Sequence of chain 1.C:
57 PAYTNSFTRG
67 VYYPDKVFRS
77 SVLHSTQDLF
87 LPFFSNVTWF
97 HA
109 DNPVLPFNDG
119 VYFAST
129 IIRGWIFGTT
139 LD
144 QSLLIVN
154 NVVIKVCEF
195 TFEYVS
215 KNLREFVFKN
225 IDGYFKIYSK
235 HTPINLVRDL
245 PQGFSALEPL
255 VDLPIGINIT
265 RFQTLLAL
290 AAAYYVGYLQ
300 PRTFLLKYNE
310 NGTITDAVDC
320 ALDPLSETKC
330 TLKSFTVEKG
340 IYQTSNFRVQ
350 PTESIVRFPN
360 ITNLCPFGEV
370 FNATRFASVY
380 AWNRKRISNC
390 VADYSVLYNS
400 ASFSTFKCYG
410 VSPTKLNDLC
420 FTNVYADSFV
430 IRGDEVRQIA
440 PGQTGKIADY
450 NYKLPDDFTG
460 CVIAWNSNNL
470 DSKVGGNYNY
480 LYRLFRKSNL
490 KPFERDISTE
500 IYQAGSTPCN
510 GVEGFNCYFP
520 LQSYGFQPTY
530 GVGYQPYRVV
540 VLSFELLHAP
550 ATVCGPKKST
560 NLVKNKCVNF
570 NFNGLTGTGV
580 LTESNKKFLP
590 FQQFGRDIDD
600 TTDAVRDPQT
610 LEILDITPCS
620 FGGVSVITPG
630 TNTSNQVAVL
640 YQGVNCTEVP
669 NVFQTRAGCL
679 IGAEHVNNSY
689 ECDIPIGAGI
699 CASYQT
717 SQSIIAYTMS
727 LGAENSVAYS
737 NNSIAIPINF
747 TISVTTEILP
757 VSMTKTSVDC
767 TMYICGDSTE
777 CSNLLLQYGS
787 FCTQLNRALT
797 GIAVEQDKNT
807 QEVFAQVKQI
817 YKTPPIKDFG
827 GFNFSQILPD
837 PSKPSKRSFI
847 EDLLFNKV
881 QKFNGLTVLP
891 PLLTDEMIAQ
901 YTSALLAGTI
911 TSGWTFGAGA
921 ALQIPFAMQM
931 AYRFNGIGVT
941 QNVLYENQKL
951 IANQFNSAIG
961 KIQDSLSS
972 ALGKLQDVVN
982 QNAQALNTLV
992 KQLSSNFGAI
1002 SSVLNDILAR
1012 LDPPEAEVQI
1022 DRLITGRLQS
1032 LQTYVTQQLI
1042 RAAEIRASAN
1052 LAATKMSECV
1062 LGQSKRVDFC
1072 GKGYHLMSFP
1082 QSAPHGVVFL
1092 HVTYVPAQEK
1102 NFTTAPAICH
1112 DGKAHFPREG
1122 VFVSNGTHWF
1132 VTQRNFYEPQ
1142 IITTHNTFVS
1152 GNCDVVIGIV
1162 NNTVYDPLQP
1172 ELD

This small molecule binds to this protein.
Small molecule (SMILES): CC(=O)N[C@@H]1[C@@H](O)[C@H](O)[C@@H](CO)O[C@H]1O

Binding-site contacts:
Ligand atom C3 contacts residue ASN262 of chain 1.C at 3.8 Å.
Ligand atom N2 contacts residue ASN262 of chain 1.C at 2.9 Å (h-bond).
Ligand atom C1 contacts residue ASN262 of chain 1.C at 1.4 Å.
Ligand atom C7 contacts residue ASN262 of chain 1.C at 3.3 Å.
Ligand atom O7 contacts residue ILE261 of chain 1.C at 4.2 Å.
Ligand atom O5 contacts residue ASN262 of chain 1.C at 2.4 Å (h-bond).
Ligand atom C2 contacts residue ASN262 of chain 1.C at 2.5 Å.
Ligand atom C5 contacts residue ASN262 of chain 1.C at 3.7 Å.
Ligand atom O7 contacts residue GLY260 of chain 1.C at 4.4 Å.
Ligand atom C4 contacts residue ASN262 of chain 1.C at 4.3 Å.
Ligand atom C8 contacts residue ASN262 of chain 1.C at 4.4 Å.
Ligand atom O7 contacts residue ASN262 of chain 1.C at 3.3 Å.